Binding-site contacts:
Ligand atom ND2 contacts residue SER74 of chain 1.A at 3.1 Å (h-bond).
Ligand atom N contacts residue TRP168 of chain 1.A at 3.5 Å.
Ligand atom CB contacts residue GLU64 of chain 1.A at 3.5 Å.
Ligand atom N contacts residue TYR8 of chain 1.A at 3.5 Å (h-bond).
Ligand atom CD1 contacts residue TYR156 of chain 1.A at 3.4 Å (hydrophobic).
Ligand atom N contacts residue TYR172 of chain 1.A at 2.8 Å (h-bond).
Ligand atom O contacts residue TRP148 of chain 1.A at 3.3 Å.
Ligand atom N contacts residue ARG67 of chain 1.A at 3.2 Å (salt-bridge).
Ligand atom O contacts residue LYS147 of chain 1.A at 2.9 Å (salt-bridge).
Ligand atom OD2 contacts residue VAL77 of chain 1.A at 3.5 Å.
Ligand atom O contacts residue TYR160 of chain 1.A at 2.7 Å (h-bond).
Ligand atom CD1 contacts residue SER78 of chain 1.A at 3.4 Å.
Ligand atom N contacts residue SER78 of chain 1.A at 3.3 Å (h-bond).
Ligand atom O contacts residue ARG67 of chain 1.A at 3.0 Å (salt-bridge).
Ligand atom CG contacts residue PHE75 of chain 1.A at 3.5 Å (hydrophobic).
Ligand atom N contacts residue ASN71 of chain 1.A at 2.8 Å (h-bond).
Ligand atom CA contacts residue TYR160 of chain 1.A at 3.4 Å (hydrophobic).
Ligand atom CA contacts residue TYR100 of chain 1.A at 3.3 Å (hydrophobic).
Ligand atom O contacts residue TYR160 of chain 1.A at 3.2 Å.
Ligand atom C contacts residue TYR8 of chain 1.A at 3.3 Å (hydrophobic).
Ligand atom N contacts residue GLU64 of chain 1.A at 3.5 Å (salt-bridge).
Ligand atom CG1 contacts residue TYR156 of chain 1.A at 3.5 Å (hydrophobic).
Ligand atom O contacts residue TYR8 of chain 1.A at 3.3 Å.
Ligand atom O contacts residue TRP98 of chain 1.A at 3.5 Å.
Ligand atom CG2 contacts residue TYR157 of chain 1.A at 3.4 Å (hydrophobic).
Ligand atom CA contacts residue ASN71 of chain 1.A at 3.5 Å.
Ligand atom N contacts residue TYR100 of chain 1.A at 3.1 Å (h-bond).
Ligand atom O contacts residue SER74 of chain 1.A at 3.3 Å (h-bond).
Ligand atom O contacts residue TYR85 of chain 1.A at 3.5 Å (h-bond).
Ligand atom O contacts residue TRP148 of chain 1.A at 2.8 Å (h-bond).
Ligand atom CG2 contacts residue TRP168 of chain 1.A at 3.5 Å (hydrophobic).
Ligand atom ND2 contacts residue PHE75 of chain 1.A at 3.4 Å.
Ligand atom CG1 contacts residue TRP148 of chain 1.A at 3.5 Å (hydrophobic).
Ligand atom O contacts residue ASN71 of chain 1.A at 3.4 Å (h-bond).
Ligand atom OD1 contacts residue SER74 of chain 1.A at 2.9 Å (h-bond).
Ligand atom N contacts residue TYR157 of chain 1.A at 2.9 Å (h-bond).
Ligand atom CB contacts residue ASN71 of chain 1.A at 3.4 Å.
Ligand atom O contacts residue TYR157 of chain 1.A at 3.5 Å (h-bond).
Ligand atom OD1 contacts residue TYR117 of chain 1.A at 2.7 Å (h-bond).
Ligand atom CA contacts residue TYR8 of chain 1.A at 3.4 Å (hydrophobic).

Sequence of chain 1.A:
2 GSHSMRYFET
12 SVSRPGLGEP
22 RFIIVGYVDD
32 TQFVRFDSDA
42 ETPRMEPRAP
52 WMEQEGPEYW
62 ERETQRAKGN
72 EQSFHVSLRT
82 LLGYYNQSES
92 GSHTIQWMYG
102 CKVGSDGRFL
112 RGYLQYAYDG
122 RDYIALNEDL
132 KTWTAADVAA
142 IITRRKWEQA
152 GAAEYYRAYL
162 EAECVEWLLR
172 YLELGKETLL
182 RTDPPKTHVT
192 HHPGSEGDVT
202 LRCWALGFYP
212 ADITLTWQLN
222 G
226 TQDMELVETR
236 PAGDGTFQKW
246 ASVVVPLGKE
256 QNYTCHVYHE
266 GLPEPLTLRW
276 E

A protein and the small-molecule ligand that binds it are described below.
Small molecule (SMILES): CC[C@H](C)[C@H](NC(=O)CNC(=O)[C@@H](N)C(C)C)C(=O)N[C@H](C(=O)N[C@@H](CC(N)=O)C(=O)N[C@H](C(=O)N[C@@H](CC(=O)O)C(=O)N[C@H](C=O)CC(C)C)C(C)C)[C@@H](C)O